Sequence of chain 1.A:
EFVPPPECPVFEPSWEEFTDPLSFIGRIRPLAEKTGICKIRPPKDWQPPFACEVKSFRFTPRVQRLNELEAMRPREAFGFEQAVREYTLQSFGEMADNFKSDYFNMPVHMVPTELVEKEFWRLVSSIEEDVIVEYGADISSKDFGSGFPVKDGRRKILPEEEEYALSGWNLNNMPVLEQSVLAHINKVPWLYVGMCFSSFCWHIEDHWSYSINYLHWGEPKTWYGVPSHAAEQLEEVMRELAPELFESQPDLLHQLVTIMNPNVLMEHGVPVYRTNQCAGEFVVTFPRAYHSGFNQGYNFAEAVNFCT

The protein below binds the small molecule below.
Small molecule (SMILES): Cn1cnc(-c2nccc3c(O)nc(OCCCC(F)(F)F)nc23)c1

Binding-site contacts:
Ligand atom C20 contacts residue PHE222 of chain 1.A at 3.2 Å (hydrophobic).
Ligand atom C24 contacts residue TRP245 of chain 1.A at 3.5 Å (hydrophobic).
Ligand atom N19 contacts residue PHE222 of chain 1.A at 3.4 Å.
Ligand atom N04 contacts residue HIS225 of chain 1.A at 2.8 Å (h-bond).
Ligand atom N25 contacts residue HIS225 of chain 1.A at 3.5 Å (h-bond).
Ligand atom O11 contacts residue TYR151 of chain 1.A at 3.4 Å.
Ligand atom C03 contacts residue MN1 of chain 1.C at 3.3 Å.
Ligand atom C23 contacts residue TRP245 of chain 1.A at 3.6 Å (hydrophobic).
Ligand atom O11 contacts residue TYR214 of chain 1.A at 3.4 Å.
Ligand atom O11 contacts residue ALA153 of chain 1.A at 3.7 Å.
Ligand atom C10 contacts residue PHE222 of chain 1.A at 3.6 Å (hydrophobic).
Ligand atom C05 contacts residue MN1 of chain 1.C at 2.9 Å.
Ligand atom C20 contacts residue TYR151 of chain 1.A at 3.4 Å (hydrophobic).
Ligand atom O21 contacts residue LYS243 of chain 1.A at 2.8 Å (salt-bridge).
Ligand atom C10 contacts residue TYR214 of chain 1.A at 3.3 Å (hydrophobic).
Ligand atom C07 contacts residue HIS225 of chain 1.A at 3.6 Å.
Ligand atom F17 contacts residue SER221 of chain 1.A at 3.4 Å.
Ligand atom F16 contacts residue ARG75 of chain 1.A at 3.1 Å.
Ligand atom C03 contacts residue HIS225 of chain 1.A at 3.5 Å.
Ligand atom C22 contacts residue PHE222 of chain 1.A at 3.7 Å (hydrophobic).
Ligand atom N04 contacts residue GLU227 of chain 1.A at 3.2 Å (salt-bridge).
Ligand atom F16 contacts residue GLN77 of chain 1.A at 2.9 Å.
Ligand atom F18 contacts residue ARG75 of chain 1.A at 3.0 Å.
Ligand atom C13 contacts residue ALA153 of chain 1.A at 3.5 Å (hydrophobic).
Ligand atom O21 contacts residue PHE222 of chain 1.A at 3.1 Å.
Ligand atom C15 contacts residue GLN77 of chain 1.A at 3.4 Å.
Ligand atom C03 contacts residue GLU227 of chain 1.A at 3.4 Å.
Ligand atom C12 contacts residue ASP154 of chain 1.A at 3.6 Å.
Ligand atom O21 contacts residue TYR151 of chain 1.A at 3.2 Å (h-bond).
Ligand atom F17 contacts residue GLN77 of chain 1.A at 2.8 Å.
Ligand atom C24 contacts residue MN1 of chain 1.C at 3.3 Å.
Ligand atom N19 contacts residue TYR151 of chain 1.A at 2.7 Å (h-bond).
Ligand atom N25 contacts residue HIS313 of chain 1.A at 3.5 Å (h-bond).
Ligand atom N25 contacts residue MN1 of chain 1.C at 2.3 Å.
Ligand atom C23 contacts residue PHE222 of chain 1.A at 3.5 Å (hydrophobic).
Ligand atom N04 contacts residue MN1 of chain 1.C at 2.1 Å.
Ligand atom N09 contacts residue TYR214 of chain 1.A at 3.5 Å.
Ligand atom C05 contacts residue HIS225 of chain 1.A at 3.3 Å.
Ligand atom C07 contacts residue MN1 of chain 1.C at 3.0 Å.
Ligand atom N19 contacts residue TYR214 of chain 1.A at 3.6 Å.